Sequence of chain 1.A:
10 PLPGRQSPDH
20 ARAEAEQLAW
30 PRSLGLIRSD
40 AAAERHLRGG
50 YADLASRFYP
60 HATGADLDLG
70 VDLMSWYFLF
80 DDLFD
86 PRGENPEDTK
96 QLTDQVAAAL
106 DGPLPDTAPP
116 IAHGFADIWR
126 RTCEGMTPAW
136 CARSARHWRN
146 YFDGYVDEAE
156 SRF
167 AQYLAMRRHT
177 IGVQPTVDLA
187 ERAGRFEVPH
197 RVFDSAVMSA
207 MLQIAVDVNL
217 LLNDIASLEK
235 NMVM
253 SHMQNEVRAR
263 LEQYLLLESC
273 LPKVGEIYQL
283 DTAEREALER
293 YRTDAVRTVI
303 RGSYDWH

A protein and the small-molecule ligand that binds it are described below.
Small molecule (SMILES): C/C(=C\CC/C(C)=C/CO[P](=O)(O)OP(=O)(O)O)CCC=C(CF)CF

Binding-site contacts:
Ligand atom PA contacts residue ARG173 of chain 1.A at 3.3 Å.
Ligand atom C12 contacts residue TYR76 of chain 1.A at 3.6 Å (hydrophobic).
Ligand atom C9 contacts residue THR182 of chain 1.A at 3.7 Å.
Ligand atom O1 contacts residue ARG173 of chain 1.A at 2.9 Å (salt-bridge).
Ligand atom C14 contacts residue PHE77 of chain 1.A at 3.6 Å (hydrophobic).
Ligand atom O1A contacts residue ARG173 of chain 1.A at 2.9 Å (salt-bridge).
Ligand atom C11 contacts residue ILE177 of chain 1.A at 3.2 Å (hydrophobic).
Ligand atom O3B contacts residue SER223 of chain 1.A at 3.0 Å (h-bond).
Ligand atom F1 contacts residue TYR76 of chain 1.A at 4.0 Å.
Ligand atom O2B contacts residue ASN219 of chain 1.A at 3.8 Å.
Ligand atom F1 contacts residue TYR146 of chain 1.A at 3.0 Å.
Ligand atom C11 contacts residue TYR76 of chain 1.A at 3.6 Å (hydrophobic).
Ligand atom F1 contacts residue TYR150 of chain 1.A at 3.0 Å.
Ligand atom O1A contacts residue ASN219 of chain 1.A at 3.7 Å.
Ligand atom C13 contacts residue TYR76 of chain 1.A at 4.0 Å (hydrophobic).
Ligand atom C9 contacts residue TYR76 of chain 1.A at 3.7 Å (hydrophobic).
Ligand atom O3A contacts residue ASP80 of chain 1.A at 3.6 Å.
Ligand atom F1 contacts residue THR176 of chain 1.A at 3.6 Å.
Ligand atom O3B contacts residue ASN219 of chain 1.A at 3.0 Å (h-bond).
Ligand atom C4 contacts residue TRP308 of chain 1.A at 3.5 Å (hydrophobic).
Ligand atom O2A contacts residue ARG173 of chain 1.A at 3.7 Å.
Ligand atom C8 contacts residue PHE57 of chain 1.A at 4.0 Å (hydrophobic).
Ligand atom C2 contacts residue ASN219 of chain 1.A at 3.1 Å.
Ligand atom C10 contacts residue ASN215 of chain 1.A at 3.6 Å.
Ligand atom C5 contacts residue ASN219 of chain 1.A at 3.9 Å.
Ligand atom C15 contacts residue THR176 of chain 1.A at 3.7 Å.
Ligand atom C15 contacts residue TYR146 of chain 1.A at 4.0 Å (hydrophobic).
Ligand atom C4 contacts residue PHE77 of chain 1.A at 3.6 Å (hydrophobic).
Ligand atom C10 contacts residue VAL179 of chain 1.A at 3.8 Å (hydrophobic).
Ligand atom C15 contacts residue ILE177 of chain 1.A at 3.4 Å (hydrophobic).
Ligand atom F2 contacts residue ASP80 of chain 1.A at 3.3 Å.
Ligand atom C15 contacts residue TYR76 of chain 1.A at 3.9 Å (hydrophobic).
Ligand atom C1 contacts residue ASN219 of chain 1.A at 3.3 Å.
Ligand atom O1 contacts residue ASN219 of chain 1.A at 3.3 Å (h-bond).
Ligand atom C10 contacts residue ILE177 of chain 1.A at 3.8 Å (hydrophobic).
Ligand atom C4 contacts residue ASN219 of chain 1.A at 3.4 Å.
Ligand atom C10 contacts residue PHE57 of chain 1.A at 4.0 Å (hydrophobic).
Ligand atom C2 contacts residue ILE177 of chain 1.A at 3.6 Å (hydrophobic).
Ligand atom O2A contacts residue ASP80 of chain 1.A at 3.5 Å (salt-bridge).
Ligand atom C3 contacts residue ASN219 of chain 1.A at 3.2 Å.